The small molecule below binds the protein below.
Small molecule (SMILES): C=C(Oc1cccc(C(=O)O)c1)C(=O)O

Sequence of chain 1.A:
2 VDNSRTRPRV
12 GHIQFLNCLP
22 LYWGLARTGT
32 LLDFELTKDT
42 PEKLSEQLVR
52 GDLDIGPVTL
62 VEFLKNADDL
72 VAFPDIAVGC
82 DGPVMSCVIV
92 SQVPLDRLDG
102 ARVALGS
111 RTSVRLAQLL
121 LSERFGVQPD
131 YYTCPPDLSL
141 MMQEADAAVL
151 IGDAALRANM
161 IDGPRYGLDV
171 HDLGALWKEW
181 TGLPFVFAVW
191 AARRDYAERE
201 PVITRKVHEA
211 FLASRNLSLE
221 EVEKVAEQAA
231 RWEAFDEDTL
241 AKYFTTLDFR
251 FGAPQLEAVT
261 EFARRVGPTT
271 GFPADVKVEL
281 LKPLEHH

Binding-site contacts:
Ligand atom O15 contacts residue SER87 of chain 1.A at 3.0 Å (h-bond).
Ligand atom O11 contacts residue THR112 of chain 1.A at 3.4 Å (h-bond).
Ligand atom C06 contacts residue PRO42 of chain 1.A at 3.5 Å (hydrophobic).
Ligand atom O14 contacts residue CYS88 of chain 1.A at 4.1 Å.
Ligand atom O15 contacts residue TYR243 of chain 1.A at 3.6 Å.
Ligand atom O11 contacts residue THR60 of chain 1.A at 2.8 Å (h-bond).
Ligand atom C05 contacts residue ASN18 of chain 1.A at 4.2 Å.
Ligand atom C13 contacts residue ASN18 of chain 1.A at 3.1 Å.
Ligand atom C09 contacts residue THR60 of chain 1.A at 3.5 Å.
Ligand atom C02 contacts residue CYS88 of chain 1.A at 3.7 Å (hydrophobic).
Ligand atom O10 contacts residue SER113 of chain 1.A at 2.6 Å (h-bond).
Ligand atom C09 contacts residue THR112 of chain 1.A at 3.9 Å.
Ligand atom O03 contacts residue CYS88 of chain 1.A at 3.5 Å (h-bond).
Ligand atom O14 contacts residue ASN18 of chain 1.A at 3.9 Å.
Ligand atom C09 contacts residue SER113 of chain 1.A at 3.8 Å.
Ligand atom O11 contacts residue ARG111 of chain 1.A at 3.3 Å (salt-bridge).
Ligand atom C01 contacts residue TYR243 of chain 1.A at 4.2 Å (hydrophobic).
Ligand atom C09 contacts residue ARG111 of chain 1.A at 4.2 Å.
Ligand atom C13 contacts residue GLY152 of chain 1.A at 3.5 Å.
Ligand atom O14 contacts residue ILE151 of chain 1.A at 3.7 Å.
Ligand atom O11 contacts residue SER113 of chain 1.A at 4.2 Å.
Ligand atom C01 contacts residue ASN18 of chain 1.A at 3.6 Å.
Ligand atom C12 contacts residue PHE187 of chain 1.A at 3.5 Å (hydrophobic).
Ligand atom C02 contacts residue SER87 of chain 1.A at 3.6 Å.
Ligand atom C01 contacts residue VAL79 of chain 1.A at 3.7 Å (hydrophobic).
Ligand atom C13 contacts residue SER87 of chain 1.A at 3.5 Å.
Ligand atom C07 contacts residue THR60 of chain 1.A at 3.9 Å.
Ligand atom C07 contacts residue PRO42 of chain 1.A at 3.6 Å (hydrophobic).
Ligand atom C13 contacts residue CYS88 of chain 1.A at 4.0 Å (hydrophobic).
Ligand atom O03 contacts residue PHE187 of chain 1.A at 3.4 Å.
Ligand atom O14 contacts residue SER87 of chain 1.A at 3.9 Å.
Ligand atom C12 contacts residue SER113 of chain 1.A at 3.7 Å.
Ligand atom C04 contacts residue PHE187 of chain 1.A at 3.5 Å (hydrophobic).
Ligand atom O15 contacts residue ASN18 of chain 1.A at 2.7 Å (h-bond).
Ligand atom O14 contacts residue GLY152 of chain 1.A at 3.0 Å (h-bond).
Ligand atom O10 contacts residue THR112 of chain 1.A at 3.6 Å.
Ligand atom O15 contacts residue GLY152 of chain 1.A at 3.1 Å.
Ligand atom C08 contacts residue THR60 of chain 1.A at 4.0 Å.
Ligand atom C02 contacts residue ASN18 of chain 1.A at 3.6 Å.
Ligand atom C01 contacts residue SER87 of chain 1.A at 3.1 Å.